Binding-site contacts:
Ligand atom CL3 contacts residue ILE141 of chain 1.A at 3.9 Å.
Ligand atom C9 contacts residue ASP164 of chain 1.A at 3.7 Å.
Ligand atom C21 contacts residue VAL77 of chain 1.A at 3.5 Å (hydrophobic).
Ligand atom S20 contacts residue VAL77 of chain 1.A at 3.5 Å (h-bond).
Ligand atom C14 contacts residue PHE61 of chain 1.A at 3.5 Å (hydrophobic).
Ligand atom C5 contacts residue LEU95 of chain 1.A at 3.5 Å (hydrophobic).
Ligand atom O11 contacts residue ARG51 of chain 1.A at 3.5 Å (salt-bridge).
Ligand atom C15 contacts residue PHE61 of chain 1.A at 3.8 Å (hydrophobic).
Ligand atom C8 contacts residue LEU48 of chain 1.A at 3.4 Å (hydrophobic).
Ligand atom C32 contacts residue LEU165 of chain 1.A at 3.3 Å (hydrophobic).
Ligand atom C28 contacts residue ALA168 of chain 1.A at 3.9 Å (hydrophobic).
Ligand atom C2 contacts residue LEU165 of chain 1.A at 3.6 Å (hydrophobic).
Ligand atom C28 contacts residue GLU64 of chain 1.A at 3.5 Å.
Ligand atom N7 contacts residue GLY166 of chain 1.A at 3.7 Å.
Ligand atom C1 contacts residue LEU95 of chain 1.A at 3.4 Å (hydrophobic).
Ligand atom C19 contacts residue ASP164 of chain 1.A at 3.5 Å.
Ligand atom C26 contacts residue GLU64 of chain 1.A at 3.7 Å.
Ligand atom C5 contacts residue ASP164 of chain 1.A at 3.9 Å.
Ligand atom CL3 contacts residue ALA168 of chain 1.A at 3.8 Å.
Ligand atom C24 contacts residue VAL77 of chain 1.A at 3.8 Å (hydrophobic).
Ligand atom C13 contacts residue LEU95 of chain 1.A at 3.8 Å (hydrophobic).
Ligand atom C31 contacts residue LEU165 of chain 1.A at 3.2 Å (hydrophobic).
Ligand atom C30 contacts residue ALA168 of chain 1.A at 3.8 Å (hydrophobic).
Ligand atom C18 contacts residue LEU165 of chain 1.A at 3.5 Å (hydrophobic).
Ligand atom O11 contacts residue LEU48 of chain 1.A at 3.6 Å.
Ligand atom O25 contacts residue GLY166 of chain 1.A at 3.7 Å.
Ligand atom C16 contacts residue GLU64 of chain 1.A at 3.9 Å.
Ligand atom C15 contacts residue LEU68 of chain 1.A at 3.6 Å (hydrophobic).
Ligand atom N23 contacts residue PHE79 of chain 1.A at 3.7 Å.
Ligand atom C29 contacts residue ALA168 of chain 1.A at 3.6 Å (hydrophobic).
Ligand atom C8 contacts residue GLY166 of chain 1.A at 3.6 Å.
Ligand atom C24 contacts residue PHE79 of chain 1.A at 3.9 Å (hydrophobic).
Ligand atom N23 contacts residue VAL77 of chain 1.A at 2.8 Å (h-bond).
Ligand atom C2 contacts residue LEU95 of chain 1.A at 3.8 Å (hydrophobic).
Ligand atom N22 contacts residue PHE79 of chain 1.A at 3.7 Å.
Ligand atom C1 contacts residue ASP164 of chain 1.A at 3.6 Å.
Ligand atom C9 contacts residue LEU48 of chain 1.A at 3.8 Å (hydrophobic).
Ligand atom C6 contacts residue GLY166 of chain 1.A at 3.5 Å.
Ligand atom S20 contacts residue ASP164 of chain 1.A at 3.7 Å.
Ligand atom C5 contacts residue GLY166 of chain 1.A at 3.8 Å.

Sequence of chain 1.A:
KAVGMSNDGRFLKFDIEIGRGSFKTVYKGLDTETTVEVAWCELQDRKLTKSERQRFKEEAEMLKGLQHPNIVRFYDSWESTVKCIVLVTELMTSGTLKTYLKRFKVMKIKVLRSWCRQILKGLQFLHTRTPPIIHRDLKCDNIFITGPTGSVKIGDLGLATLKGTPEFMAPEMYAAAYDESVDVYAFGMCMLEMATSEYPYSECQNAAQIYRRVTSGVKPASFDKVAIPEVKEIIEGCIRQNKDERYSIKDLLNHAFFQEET

This protein binds this small molecule.
Small molecule (SMILES): CNc1nc(-c2ccc3c(c2)CCN3C(=O)c2ccccc2OCc2ccc(Cl)cc2)cs1